This protein binds this small molecule.
Small molecule (SMILES): CC(=O)N[C@@H]1[C@@H](O)[C@H](O)[C@@H](CO)O[C@H]1O

Binding-site contacts:
Ligand atom C4 contacts residue ASN113 of chain 1.B at 4.2 Å.
Ligand atom C1 contacts residue ASN113 of chain 1.B at 1.5 Å.
Ligand atom C1 contacts residue TRP257 of chain 1.B at 3.9 Å (hydrophobic).
Ligand atom O7 contacts residue ASN113 of chain 1.B at 4.1 Å.
Ligand atom C2 contacts residue ASN113 of chain 1.B at 2.5 Å.
Ligand atom C5 contacts residue SER115 of chain 1.B at 4.0 Å.
Ligand atom O7 contacts residue TRP257 of chain 1.B at 3.5 Å.
Ligand atom O5 contacts residue TRP257 of chain 1.B at 3.7 Å.
Ligand atom C5 contacts residue ASN113 of chain 1.B at 3.6 Å.
Ligand atom C1 contacts residue ALA116 of chain 1.B at 4.3 Å (hydrophobic).
Ligand atom O6 contacts residue SER115 of chain 1.B at 3.9 Å.
Ligand atom N2 contacts residue TRP257 of chain 1.B at 4.3 Å.
Ligand atom O5 contacts residue ASN113 of chain 1.B at 2.4 Å (h-bond).
Ligand atom O5 contacts residue ALA116 of chain 1.B at 3.6 Å.
Ligand atom O5 contacts residue SER115 of chain 1.B at 4.0 Å.
Ligand atom O6 contacts residue ALA116 of chain 1.B at 3.2 Å.
Ligand atom O6 contacts residue LEU261 of chain 1.B at 3.8 Å.
Ligand atom C2 contacts residue TRP257 of chain 1.B at 3.7 Å (hydrophobic).
Ligand atom C7 contacts residue TRP257 of chain 1.B at 4.2 Å (hydrophobic).
Ligand atom C6 contacts residue ALA116 of chain 1.B at 4.2 Å (hydrophobic).
Ligand atom C7 contacts residue ASN113 of chain 1.B at 3.7 Å.
Ligand atom N2 contacts residue ASN113 of chain 1.B at 2.9 Å (h-bond).
Ligand atom C1 contacts residue SER115 of chain 1.B at 3.8 Å.
Ligand atom C6 contacts residue LEU261 of chain 1.B at 3.8 Å (hydrophobic).
Ligand atom C3 contacts residue ASN113 of chain 1.B at 3.8 Å.

Sequence of chain 1.B:
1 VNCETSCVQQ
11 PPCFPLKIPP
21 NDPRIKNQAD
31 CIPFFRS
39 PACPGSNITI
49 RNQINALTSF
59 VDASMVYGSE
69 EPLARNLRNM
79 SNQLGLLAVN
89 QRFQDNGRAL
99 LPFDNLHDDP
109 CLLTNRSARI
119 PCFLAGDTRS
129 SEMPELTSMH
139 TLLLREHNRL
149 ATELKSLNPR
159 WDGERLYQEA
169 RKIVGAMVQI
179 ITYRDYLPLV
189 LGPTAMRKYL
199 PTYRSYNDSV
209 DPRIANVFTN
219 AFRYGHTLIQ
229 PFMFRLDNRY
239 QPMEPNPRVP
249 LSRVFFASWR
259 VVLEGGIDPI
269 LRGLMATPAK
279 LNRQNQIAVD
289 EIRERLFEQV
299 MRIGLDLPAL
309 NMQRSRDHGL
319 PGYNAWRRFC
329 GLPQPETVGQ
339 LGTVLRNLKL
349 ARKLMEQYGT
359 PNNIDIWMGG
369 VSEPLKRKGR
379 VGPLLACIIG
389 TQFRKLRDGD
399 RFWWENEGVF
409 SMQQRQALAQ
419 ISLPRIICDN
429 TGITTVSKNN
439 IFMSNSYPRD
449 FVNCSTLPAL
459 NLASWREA